A protein and the small-molecule ligand that binds it are described below.
Small molecule (SMILES): CC(=O)N[C@H]1[C@H](O[C@H]2[C@H](O)[C@@H](NC(C)=O)CO[C@@H]2CO)O[C@H](CO)[C@@H](O)[C@@H]1O

Sequence of chain 5.E:
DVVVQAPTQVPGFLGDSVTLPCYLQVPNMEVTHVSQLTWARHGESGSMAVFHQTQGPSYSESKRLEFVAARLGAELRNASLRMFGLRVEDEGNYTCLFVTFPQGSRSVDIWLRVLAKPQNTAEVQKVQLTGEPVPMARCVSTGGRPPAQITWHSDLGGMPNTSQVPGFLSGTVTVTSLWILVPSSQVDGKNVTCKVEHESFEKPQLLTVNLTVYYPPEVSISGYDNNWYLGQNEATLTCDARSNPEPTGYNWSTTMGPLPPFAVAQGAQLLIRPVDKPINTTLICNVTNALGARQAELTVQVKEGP

Binding-site contacts:
Ligand atom C3 contacts residue ASN188 of chain 5.E at 3.9 Å.
Ligand atom C5 contacts residue ASN188 of chain 5.E at 3.6 Å.
Ligand atom O5 contacts residue ASN188 of chain 5.E at 2.3 Å (h-bond).
Ligand atom C2 contacts residue ASN188 of chain 5.E at 2.6 Å.
Ligand atom O7 contacts residue ASN188 of chain 5.E at 4.2 Å.
Ligand atom O6 contacts residue ASN188 of chain 5.E at 4.5 Å.
Ligand atom C7 contacts residue ASN188 of chain 5.E at 3.9 Å.
Ligand atom N2 contacts residue ASN188 of chain 5.E at 3.1 Å (h-bond).
Ligand atom C4 contacts residue ASN188 of chain 5.E at 4.2 Å.
Ligand atom C1 contacts residue ASN188 of chain 5.E at 1.4 Å.